Binding-site contacts:
Ligand atom C7 contacts residue ASN433 of chain 1.B at 3.9 Å.
Ligand atom C5 contacts residue SER644 of chain 1.B at 4.4 Å.
Ligand atom O5 contacts residue ASN642 of chain 1.B at 2.4 Å (h-bond).
Ligand atom C8 contacts residue ARG432 of chain 1.B at 3.4 Å.
Ligand atom N2 contacts residue ASN642 of chain 1.B at 2.9 Å (h-bond).
Ligand atom C8 contacts residue ASN642 of chain 1.B at 4.2 Å.
Ligand atom C7 contacts residue ASN642 of chain 1.B at 3.7 Å.
Ligand atom C3 contacts residue ASN642 of chain 1.B at 3.8 Å.
Ligand atom O6 contacts residue ALA645 of chain 1.B at 4.2 Å.
Ligand atom O5 contacts residue ALA645 of chain 1.B at 4.4 Å.
Ligand atom C6 contacts residue ALA645 of chain 1.B at 4.1 Å (hydrophobic).
Ligand atom C4 contacts residue ASN642 of chain 1.B at 4.2 Å.
Ligand atom C5 contacts residue ASN642 of chain 1.B at 3.7 Å.
Ligand atom O6 contacts residue ARG432 of chain 1.B at 3.6 Å (salt-bridge).
Ligand atom C2 contacts residue ARG432 of chain 1.B at 4.1 Å.
Ligand atom C8 contacts residue ASN433 of chain 1.B at 3.7 Å.
Ligand atom C2 contacts residue ASN642 of chain 1.B at 2.5 Å.
Ligand atom O7 contacts residue ASN433 of chain 1.B at 3.3 Å (h-bond).
Ligand atom C1 contacts residue ARG432 of chain 1.B at 4.4 Å.
Ligand atom C1 contacts residue ASN642 of chain 1.B at 1.4 Å.
Ligand atom C7 contacts residue ARG432 of chain 1.B at 4.3 Å.

Sequence of chain 1.B:
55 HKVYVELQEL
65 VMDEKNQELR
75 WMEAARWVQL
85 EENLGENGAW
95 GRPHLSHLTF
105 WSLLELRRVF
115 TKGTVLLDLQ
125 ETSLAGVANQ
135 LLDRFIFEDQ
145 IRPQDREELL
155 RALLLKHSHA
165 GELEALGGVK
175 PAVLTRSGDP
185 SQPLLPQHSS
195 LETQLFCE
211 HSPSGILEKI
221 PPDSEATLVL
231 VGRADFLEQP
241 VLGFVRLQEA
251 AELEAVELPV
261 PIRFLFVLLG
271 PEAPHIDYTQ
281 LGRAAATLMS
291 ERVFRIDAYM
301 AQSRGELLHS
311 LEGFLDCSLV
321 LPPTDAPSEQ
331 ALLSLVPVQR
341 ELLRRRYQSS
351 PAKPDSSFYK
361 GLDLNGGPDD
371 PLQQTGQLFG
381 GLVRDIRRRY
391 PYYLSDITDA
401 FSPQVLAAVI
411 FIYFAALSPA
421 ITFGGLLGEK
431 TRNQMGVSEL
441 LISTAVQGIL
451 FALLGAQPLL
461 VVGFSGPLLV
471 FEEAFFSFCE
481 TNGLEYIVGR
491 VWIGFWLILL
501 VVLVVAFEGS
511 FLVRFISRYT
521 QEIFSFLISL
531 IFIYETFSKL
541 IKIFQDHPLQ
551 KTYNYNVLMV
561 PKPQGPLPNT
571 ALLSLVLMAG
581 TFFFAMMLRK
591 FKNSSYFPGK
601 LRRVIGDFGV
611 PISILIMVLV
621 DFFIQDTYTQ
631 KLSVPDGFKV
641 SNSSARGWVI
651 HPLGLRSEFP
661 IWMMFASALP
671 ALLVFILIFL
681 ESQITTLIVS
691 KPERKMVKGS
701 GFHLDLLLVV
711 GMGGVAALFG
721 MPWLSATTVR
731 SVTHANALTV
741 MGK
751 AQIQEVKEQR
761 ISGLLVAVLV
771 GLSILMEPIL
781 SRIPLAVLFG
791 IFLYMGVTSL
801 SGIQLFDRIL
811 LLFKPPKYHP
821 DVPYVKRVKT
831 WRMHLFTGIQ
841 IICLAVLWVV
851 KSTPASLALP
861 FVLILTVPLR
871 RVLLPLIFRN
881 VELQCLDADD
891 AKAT

The protein below binds the small molecule below.
Small molecule (SMILES): CC(=O)N[C@@H]1[C@@H](O)[C@H](O)[C@@H](CO)O[C@H]1O